Binding-site contacts:
Ligand atom O2 contacts residue GLU313 of chain 1.A at 2.6 Å (salt-bridge).
Ligand atom C5 contacts residue TRP262 of chain 1.A at 3.7 Å (hydrophobic).
Ligand atom O6 contacts residue THR229 of chain 1.A at 3.5 Å.
Ligand atom C3 contacts residue HIS82 of chain 1.A at 3.7 Å.
Ligand atom C4 contacts residue THR126 of chain 1.A at 3.2 Å.
Ligand atom C6 contacts residue GLU313 of chain 1.A at 3.5 Å.
Ligand atom O2 contacts residue TYR43 of chain 1.A at 2.8 Å (h-bond).
Ligand atom N2 contacts residue TRP164 of chain 1.A at 3.2 Å.
Ligand atom C2 contacts residue TYR43 of chain 1.A at 3.7 Å (hydrophobic).
Ligand atom C6 contacts residue HIS314 of chain 1.A at 3.6 Å.
Ligand atom C4 contacts residue TRP262 of chain 1.A at 3.6 Å (hydrophobic).
Ligand atom C6 contacts residue TYR163 of chain 1.A at 3.4 Å (hydrophobic).
Ligand atom O6 contacts residue PRO315 of chain 1.A at 3.5 Å.
Ligand atom O4 contacts residue LYS530 of chain 1.A at 3.3 Å (salt-bridge).
Ligand atom O6 contacts residue TYR265 of chain 1.A at 3.6 Å.
Ligand atom O4 contacts residue THR126 of chain 1.A at 2.6 Å (h-bond).
Ligand atom C3 contacts residue ASP84 of chain 1.A at 3.3 Å.
Ligand atom O5 contacts residue TRP262 of chain 1.A at 3.2 Å (h-bond).
Ligand atom C6 contacts residue GLU266 of chain 1.A at 3.7 Å.
Ligand atom C6 contacts residue TRP262 of chain 1.A at 3.5 Å (hydrophobic).
Ligand atom O3 contacts residue GLU313 of chain 1.A at 3.6 Å.
Ligand atom O6 contacts residue TYR163 of chain 1.A at 2.7 Å (h-bond).
Ligand atom C6 contacts residue TYR265 of chain 1.A at 3.6 Å (hydrophobic).
Ligand atom C6 contacts residue THR229 of chain 1.A at 3.7 Å.
Ligand atom C6 contacts residue PRO315 of chain 1.A at 3.6 Å (hydrophobic).
Ligand atom C6 contacts residue TYR133 of chain 1.A at 3.4 Å (hydrophobic).
Ligand atom C6 contacts residue GLU266 of chain 1.A at 3.4 Å.
Ligand atom O6 contacts residue TRP262 of chain 1.A at 3.0 Å (h-bond).
Ligand atom C6 contacts residue THR126 of chain 1.A at 3.6 Å.
Ligand atom O3 contacts residue TYR43 of chain 1.A at 3.2 Å (h-bond).
Ligand atom O6 contacts residue GLU313 of chain 1.A at 2.6 Å (salt-bridge).
Ligand atom O3 contacts residue THR160 of chain 1.A at 3.6 Å.
Ligand atom O3 contacts residue LYS530 of chain 1.A at 3.0 Å (salt-bridge).
Ligand atom O6 contacts residue HIS314 of chain 1.A at 3.6 Å.
Ligand atom O4 contacts residue HIS314 of chain 1.A at 3.7 Å.
Ligand atom O3 contacts residue ASP84 of chain 1.A at 2.6 Å (salt-bridge).
Ligand atom O3 contacts residue HIS82 of chain 1.A at 2.8 Å (h-bond).
Ligand atom O4 contacts residue HIS82 of chain 1.A at 3.1 Å (h-bond).
Ligand atom C1 contacts residue TRP262 of chain 1.A at 3.5 Å (hydrophobic).
Ligand atom O6 contacts residue GLU266 of chain 1.A at 2.5 Å (salt-bridge).

A small-molecule ligand and the protein it binds are described below.
Small molecule (SMILES): CC(=O)N[C@@H]1[C@@H](O[C@@H]2O[C@@H](C)[C@@H](O)[C@@H](O)[C@@H]2O)[C@H](O[C@@H]2O[C@H](CO)[C@H](O)[C@H](O[C@H]3O[C@H](CO)[C@H](O)[C@H](O)[C@H]3NC(C)=O)[C@H]2O[C@@H]2O[C@@H](C)[C@@H](O)[C@@H](O)[C@@H]2O)[C@@H](CO)O[C@H]1O

Sequence of chain 1.A:
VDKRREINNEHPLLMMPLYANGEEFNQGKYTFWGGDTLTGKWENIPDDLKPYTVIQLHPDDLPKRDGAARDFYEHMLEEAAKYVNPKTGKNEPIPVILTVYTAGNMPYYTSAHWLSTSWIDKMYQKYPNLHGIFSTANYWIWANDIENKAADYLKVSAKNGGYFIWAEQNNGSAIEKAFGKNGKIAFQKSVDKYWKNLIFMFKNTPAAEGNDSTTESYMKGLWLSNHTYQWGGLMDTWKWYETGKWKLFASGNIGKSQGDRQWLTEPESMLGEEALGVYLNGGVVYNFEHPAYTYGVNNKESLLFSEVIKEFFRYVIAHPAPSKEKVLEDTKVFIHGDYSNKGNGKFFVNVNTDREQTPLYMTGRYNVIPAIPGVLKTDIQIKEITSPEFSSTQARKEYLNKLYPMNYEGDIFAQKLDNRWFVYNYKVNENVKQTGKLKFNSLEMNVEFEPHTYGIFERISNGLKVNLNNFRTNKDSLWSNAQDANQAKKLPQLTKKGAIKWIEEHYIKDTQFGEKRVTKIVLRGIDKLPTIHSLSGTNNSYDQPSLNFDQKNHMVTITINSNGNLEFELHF